This protein binds this small molecule.
Small molecule (SMILES): CC(=O)N[C@@H]1[C@@H](O[C@@H]2O[C@H](CO)[C@H](O)[C@H](O[C@]3(C(=O)O)C[C@H](O)[C@@H](NC(C)=O)[C@H]([C@H](O)[C@H](O)CO)O3)[C@H]2O)[C@H](O)[C@@H](CO[C@]2(C(=O)O)C[C@H](O)[C@@H](NC(C)=O)[C@H]([C@H](O)[C@H](O)CO)O2)O[C@H]1O

Sequence of chain 2.D:
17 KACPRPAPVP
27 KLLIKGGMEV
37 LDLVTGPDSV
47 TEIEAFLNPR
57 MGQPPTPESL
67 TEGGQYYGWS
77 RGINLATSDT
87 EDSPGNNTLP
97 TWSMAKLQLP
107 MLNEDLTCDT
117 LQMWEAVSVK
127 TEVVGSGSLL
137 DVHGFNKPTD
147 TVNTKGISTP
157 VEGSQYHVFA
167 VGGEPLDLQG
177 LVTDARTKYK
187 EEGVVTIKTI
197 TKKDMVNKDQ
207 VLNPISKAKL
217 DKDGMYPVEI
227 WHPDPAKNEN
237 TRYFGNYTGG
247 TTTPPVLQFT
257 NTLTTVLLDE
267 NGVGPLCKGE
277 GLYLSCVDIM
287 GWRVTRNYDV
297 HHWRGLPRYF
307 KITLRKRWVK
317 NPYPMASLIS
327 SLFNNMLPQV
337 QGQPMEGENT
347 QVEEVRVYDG

Binding-site contacts:
Ligand atom C1 contacts residue GLY78 of chain 2.C at 4.0 Å.
Ligand atom O4 contacts residue GLY78 of chain 2.C at 3.4 Å.
Ligand atom C1 contacts residue TYR72 of chain 2.C at 4.3 Å (hydrophobic).
Ligand atom O4 contacts residue ASN80 of chain 2.C at 4.4 Å.
Ligand atom C6 contacts residue ASN93 of chain 2.C at 3.9 Å.
Ligand atom O10 contacts residue ASN293 of chain 2.C at 4.5 Å.
Ligand atom C3 contacts residue GLY78 of chain 2.C at 4.1 Å.
Ligand atom O1A contacts residue GLY78 of chain 2.C at 3.1 Å (h-bond).
Ligand atom O8 contacts residue TYR72 of chain 2.C at 4.0 Å.
Ligand atom C1 contacts residue ARG77 of chain 2.C at 3.4 Å.
Ligand atom C11 contacts residue TYR72 of chain 2.C at 4.2 Å (hydrophobic).
Ligand atom C6 contacts residue TYR72 of chain 2.C at 3.7 Å (hydrophobic).
Ligand atom C11 contacts residue ASP85 of chain 2.D at 4.0 Å.
Ligand atom N5 contacts residue TYR72 of chain 2.C at 2.9 Å (h-bond).
Ligand atom O1B contacts residue ARG77 of chain 2.C at 3.1 Å (salt-bridge).
Ligand atom O4 contacts residue TYR72 of chain 2.C at 4.0 Å.
Ligand atom O3 contacts residue GLY78 of chain 2.C at 3.5 Å.
Ligand atom O8 contacts residue ARG77 of chain 2.C at 3.5 Å (salt-bridge).
Ligand atom C7 contacts residue TYR72 of chain 2.C at 4.3 Å (hydrophobic).
Ligand atom O6 contacts residue ASN93 of chain 2.C at 4.3 Å.
Ligand atom C10 contacts residue TYR72 of chain 2.C at 4.0 Å (hydrophobic).
Ligand atom C4 contacts residue GLY78 of chain 2.C at 3.5 Å.
Ligand atom C4 contacts residue TYR72 of chain 2.C at 3.5 Å (hydrophobic).
Ligand atom O4 contacts residue HIS298 of chain 2.C at 3.1 Å (h-bond).
Ligand atom C5 contacts residue TYR72 of chain 2.C at 3.5 Å (hydrophobic).
Ligand atom C3 contacts residue ARG77 of chain 2.C at 4.3 Å.
Ligand atom O1A contacts residue TYR72 of chain 2.C at 4.0 Å.
Ligand atom C3 contacts residue GLY78 of chain 2.C at 3.8 Å.
Ligand atom C4 contacts residue HIS298 of chain 2.C at 3.9 Å.
Ligand atom O1A contacts residue ARG77 of chain 2.C at 2.9 Å (salt-bridge).
Ligand atom O4 contacts residue ILE79 of chain 2.C at 3.9 Å.
Ligand atom O1B contacts residue TYR72 of chain 2.C at 4.2 Å.
Ligand atom C3 contacts residue HIS298 of chain 2.C at 4.0 Å.
Ligand atom O1B contacts residue SER89 of chain 2.C at 4.4 Å.
Ligand atom O4 contacts residue THR291 of chain 2.C at 3.9 Å.
Ligand atom C2 contacts residue GLY78 of chain 2.C at 4.0 Å.
Ligand atom C8 contacts residue ARG77 of chain 2.C at 4.4 Å.

Sequence of chain 2.C:
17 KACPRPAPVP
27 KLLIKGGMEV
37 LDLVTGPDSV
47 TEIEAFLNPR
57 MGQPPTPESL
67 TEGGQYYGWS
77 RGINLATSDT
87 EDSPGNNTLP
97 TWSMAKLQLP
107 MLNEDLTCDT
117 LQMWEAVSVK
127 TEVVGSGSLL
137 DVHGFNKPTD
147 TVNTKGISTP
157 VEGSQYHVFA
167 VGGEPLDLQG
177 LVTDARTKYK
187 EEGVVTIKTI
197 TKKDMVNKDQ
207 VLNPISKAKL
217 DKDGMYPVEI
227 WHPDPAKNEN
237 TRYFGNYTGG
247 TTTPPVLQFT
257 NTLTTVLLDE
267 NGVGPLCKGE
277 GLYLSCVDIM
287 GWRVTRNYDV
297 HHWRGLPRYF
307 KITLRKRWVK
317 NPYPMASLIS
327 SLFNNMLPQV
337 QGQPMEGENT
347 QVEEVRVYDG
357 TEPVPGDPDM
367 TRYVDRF